Binding-site contacts:
Ligand atom C6 contacts residue THR92 of chain 1.C at 3.7 Å.
Ligand atom O2 contacts residue GLN164 of chain 1.C at 2.9 Å (h-bond).
Ligand atom C6 contacts residue THR93 of chain 1.C at 3.8 Å.
Ligand atom O2 contacts residue TYR193 of chain 1.C at 3.6 Å.
Ligand atom O4 contacts residue PHE160 of chain 1.C at 4.0 Å.
Ligand atom N3 contacts residue TYR193 of chain 1.C at 3.6 Å.
Ligand atom O4 contacts residue GLY94 of chain 1.C at 3.4 Å.
Ligand atom C6 contacts residue ILE218 of chain 1.C at 4.4 Å (hydrophobic).
Ligand atom C5 contacts residue PHE160 of chain 1.C at 3.9 Å (hydrophobic).
Ligand atom C2 contacts residue MET195 of chain 1.C at 4.3 Å (hydrophobic).
Ligand atom O2 contacts residue MET195 of chain 1.C at 3.2 Å.
Ligand atom C2 contacts residue GLN164 of chain 1.C at 3.6 Å.
Ligand atom N3 contacts residue PHE160 of chain 1.C at 3.7 Å.
Ligand atom N1 contacts residue TYR193 of chain 1.C at 4.2 Å.
Ligand atom C5 contacts residue GLY94 of chain 1.C at 3.6 Å.
Ligand atom C5 contacts residue THR93 of chain 1.C at 3.6 Å.
Ligand atom C4 contacts residue PHE160 of chain 1.C at 3.6 Å (hydrophobic).
Ligand atom C4 contacts residue GLN164 of chain 1.C at 3.7 Å.
Ligand atom O4 contacts residue ARG166 of chain 1.C at 2.7 Å (salt-bridge).
Ligand atom C2 contacts residue GLU194 of chain 1.C at 3.8 Å.
Ligand atom N3 contacts residue ARG166 of chain 1.C at 4.2 Å.
Ligand atom O4 contacts residue THR93 of chain 1.C at 4.2 Å.
Ligand atom C4 contacts residue TYR193 of chain 1.C at 4.3 Å (hydrophobic).
Ligand atom N3 contacts residue GLN164 of chain 1.C at 2.9 Å (h-bond).
Ligand atom C2 contacts residue TYR193 of chain 1.C at 3.6 Å (hydrophobic).
Ligand atom O4 contacts residue GLN164 of chain 1.C at 3.6 Å (h-bond).
Ligand atom N3 contacts residue GLY94 of chain 1.C at 3.9 Å.
Ligand atom C4 contacts residue GLY94 of chain 1.C at 3.4 Å.
Ligand atom C4 contacts residue ARG166 of chain 1.C at 3.6 Å.
Ligand atom C4 contacts residue THR93 of chain 1.C at 4.0 Å.
Ligand atom C5 contacts residue ILE218 of chain 1.C at 4.1 Å (hydrophobic).
Ligand atom C2 contacts residue PHE160 of chain 1.C at 4.0 Å (hydrophobic).
Ligand atom C6 contacts residue PHE160 of chain 1.C at 4.1 Å (hydrophobic).
Ligand atom O2 contacts residue GLU194 of chain 1.C at 3.1 Å.
Ligand atom O4 contacts residue VAL219 of chain 1.C at 3.7 Å.
Ligand atom N1 contacts residue PHE160 of chain 1.C at 4.2 Å.
Ligand atom N1 contacts residue THR93 of chain 1.C at 4.2 Å.
Ligand atom O2 contacts residue PHE160 of chain 1.C at 4.3 Å.
Ligand atom N1 contacts residue THR92 of chain 1.C at 3.6 Å.
Ligand atom C6 contacts residue GLY94 of chain 1.C at 4.2 Å.

Sequence of chain 1.C:
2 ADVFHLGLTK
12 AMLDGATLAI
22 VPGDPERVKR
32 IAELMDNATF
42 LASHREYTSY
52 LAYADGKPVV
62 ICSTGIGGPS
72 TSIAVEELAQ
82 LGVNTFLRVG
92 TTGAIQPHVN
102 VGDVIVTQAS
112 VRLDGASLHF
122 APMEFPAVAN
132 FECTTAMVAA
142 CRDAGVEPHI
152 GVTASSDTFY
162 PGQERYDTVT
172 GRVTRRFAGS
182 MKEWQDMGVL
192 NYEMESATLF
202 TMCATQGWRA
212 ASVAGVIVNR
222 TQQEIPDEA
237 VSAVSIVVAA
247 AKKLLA

The small molecule below binds the protein below.
Small molecule (SMILES): O=c1cc[nH]c(=O)[nH]1